Binding-site contacts:
Ligand atom FAX contacts residue THR191 of chain 1.A at 2.9 Å.
Ligand atom FAX contacts residue GLN193 of chain 1.A at 3.3 Å.
Ligand atom CB contacts residue CYS146 of chain 1.A at 3.2 Å (hydrophobic).
Ligand atom FAW contacts residue LEU168 of chain 1.A at 3.5 Å.
Ligand atom FAX contacts residue MET166 of chain 1.A at 3.3 Å.
Ligand atom OBE contacts residue GLU167 of chain 1.A at 3.0 Å (salt-bridge).
Ligand atom CAV contacts residue MET166 of chain 1.A at 3.5 Å (hydrophobic).
Ligand atom OAZ contacts residue GLN190 of chain 1.A at 3.3 Å.
Ligand atom OAL contacts residue HIS164 of chain 1.A at 2.7 Å (h-bond).
Ligand atom NAE contacts residue GLU167 of chain 1.A at 3.0 Å (salt-bridge).
Ligand atom O contacts residue CYS146 of chain 1.A at 2.5 Å (h-bond).
Ligand atom CBI contacts residue CYS146 of chain 1.A at 2.4 Å (hydrophobic).
Ligand atom CBP contacts residue MET50 of chain 1.A at 3.1 Å (hydrophobic).
Ligand atom CAO contacts residue GLN190 of chain 1.A at 3.6 Å.
Ligand atom FAW contacts residue MET166 of chain 1.A at 2.8 Å.
Ligand atom NAE contacts residue PHE141 of chain 1.A at 3.6 Å (h-bond).
Ligand atom OAL contacts residue HIS173 of chain 1.A at 3.6 Å.
Ligand atom C contacts residue CYS146 of chain 1.A at 1.8 Å (hydrophobic).
Ligand atom N contacts residue HIS165 of chain 1.A at 2.9 Å (h-bond).
Ligand atom FAY contacts residue GLU167 of chain 1.A at 3.3 Å.
Ligand atom CBP contacts residue THR26 of chain 1.A at 3.6 Å.
Ligand atom CD2 contacts residue ASN143 of chain 1.A at 3.4 Å.
Ligand atom O contacts residue SER145 of chain 1.A at 3.5 Å (h-bond).
Ligand atom CBO contacts residue MET50 of chain 1.A at 3.5 Å (hydrophobic).
Ligand atom OAL contacts residue PHE141 of chain 1.A at 3.5 Å.
Ligand atom CA contacts residue CYS146 of chain 1.A at 2.7 Å (hydrophobic).
Ligand atom NAT contacts residue GLU167 of chain 1.A at 2.9 Å (salt-bridge).
Ligand atom FAW contacts residue GLU167 of chain 1.A at 2.9 Å.
Ligand atom CAM contacts residue HIS165 of chain 1.A at 3.4 Å.
Ligand atom CBL contacts residue HIS42 of chain 1.A at 3.6 Å.
Ligand atom OBE contacts residue MET166 of chain 1.A at 3.3 Å.
Ligand atom SBM contacts residue CYS146 of chain 1.A at 3.0 Å (h-bond).
Ligand atom CBC contacts residue GLU167 of chain 1.A at 3.5 Å.
Ligand atom O contacts residue GLY144 of chain 1.A at 3.3 Å (h-bond).
Ligand atom CBP contacts residue HIS42 of chain 1.A at 3.5 Å.
Ligand atom CBH contacts residue HIS42 of chain 1.A at 3.5 Å.
Ligand atom CAV contacts residue GLU167 of chain 1.A at 3.4 Å.
Ligand atom N contacts residue CYS146 of chain 1.A at 2.9 Å (h-bond).
Ligand atom CBQ contacts residue HIS42 of chain 1.A at 3.3 Å.
Ligand atom SBM contacts residue HIS42 of chain 1.A at 2.8 Å (h-bond).

This protein binds this small molecule.
Small molecule (SMILES): CC(C)(C)[C@H](NC(=O)C(F)(F)F)C(=O)N1C[C@H]2[C@@H]([C@H]1C(=O)N[C@@H](C[C@@H]1CCNC1=O)[C@H](O)c1nc3c(F)cccc3s1)C2(C)C

Sequence of chain 1.A:
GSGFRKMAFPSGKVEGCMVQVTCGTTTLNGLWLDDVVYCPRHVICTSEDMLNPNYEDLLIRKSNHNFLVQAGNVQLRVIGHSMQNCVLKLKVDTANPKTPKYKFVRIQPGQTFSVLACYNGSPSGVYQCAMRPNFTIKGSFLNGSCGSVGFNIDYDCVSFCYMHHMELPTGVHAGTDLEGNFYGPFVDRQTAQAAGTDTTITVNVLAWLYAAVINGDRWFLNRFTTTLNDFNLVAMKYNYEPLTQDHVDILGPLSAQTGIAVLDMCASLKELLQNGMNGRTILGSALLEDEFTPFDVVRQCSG